Sequence of chain 1.D:
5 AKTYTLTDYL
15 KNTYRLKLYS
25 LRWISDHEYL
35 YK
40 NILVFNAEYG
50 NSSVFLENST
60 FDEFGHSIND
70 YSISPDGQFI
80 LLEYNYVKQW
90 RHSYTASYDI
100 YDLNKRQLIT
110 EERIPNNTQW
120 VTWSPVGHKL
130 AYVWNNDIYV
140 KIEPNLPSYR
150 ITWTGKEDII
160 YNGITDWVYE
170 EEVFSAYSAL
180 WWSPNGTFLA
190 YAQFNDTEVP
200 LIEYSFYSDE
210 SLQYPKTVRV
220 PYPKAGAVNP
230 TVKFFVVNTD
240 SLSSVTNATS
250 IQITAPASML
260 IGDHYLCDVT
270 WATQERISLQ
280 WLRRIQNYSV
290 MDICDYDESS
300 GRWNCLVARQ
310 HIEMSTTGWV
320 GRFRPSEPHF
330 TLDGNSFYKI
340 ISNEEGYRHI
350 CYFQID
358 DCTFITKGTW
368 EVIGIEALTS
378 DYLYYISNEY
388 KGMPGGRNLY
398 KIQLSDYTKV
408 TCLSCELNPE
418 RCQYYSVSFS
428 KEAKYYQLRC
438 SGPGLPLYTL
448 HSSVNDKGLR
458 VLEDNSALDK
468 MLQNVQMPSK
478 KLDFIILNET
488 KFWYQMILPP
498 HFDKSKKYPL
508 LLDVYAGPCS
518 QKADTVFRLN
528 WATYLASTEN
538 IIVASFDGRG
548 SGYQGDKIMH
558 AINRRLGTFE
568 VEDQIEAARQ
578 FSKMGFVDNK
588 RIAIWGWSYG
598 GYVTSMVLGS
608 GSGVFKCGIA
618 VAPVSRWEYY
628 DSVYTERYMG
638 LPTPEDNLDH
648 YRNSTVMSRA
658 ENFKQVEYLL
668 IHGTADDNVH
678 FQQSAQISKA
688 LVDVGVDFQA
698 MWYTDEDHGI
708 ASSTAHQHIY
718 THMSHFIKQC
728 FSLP

A protein and the small-molecule ligand that binds it are described below.
Small molecule (SMILES): N#Cc1ccccc1Cn1c(N2CCC[C@@H](N)C2)nc2ccccc2c1=O

Binding-site contacts:
Ligand atom N27 contacts residue THR216 of chain 1.D at 4.1 Å.
Ligand atom N27 contacts residue VAL217 of chain 1.D at 3.5 Å.
Ligand atom C3 contacts residue GLU156 of chain 1.D at 4.3 Å.
Ligand atom N27 contacts residue ARG218 of chain 1.D at 3.0 Å (salt-bridge).
Ligand atom C26 contacts residue THR216 of chain 1.D at 4.3 Å.
Ligand atom C7 contacts residue GLN88 of chain 1.D at 4.2 Å.
Ligand atom C2 contacts residue ASP157 of chain 1.D at 3.3 Å.
Ligand atom C16 contacts residue LYS215 of chain 1.D at 3.8 Å.
Ligand atom C26 contacts residue ARG218 of chain 1.D at 4.2 Å.
Ligand atom C23 contacts residue LYS215 of chain 1.D at 4.0 Å.
Ligand atom C24 contacts residue LYS215 of chain 1.D at 4.3 Å.
Ligand atom N1 contacts residue ASP157 of chain 1.D at 2.8 Å (salt-bridge).
Ligand atom C12 contacts residue PHE205 of chain 1.D at 4.2 Å (hydrophobic).
Ligand atom C12 contacts residue VAL217 of chain 1.D at 4.0 Å (hydrophobic).
Ligand atom C14 contacts residue VAL217 of chain 1.D at 4.1 Å (hydrophobic).
Ligand atom C11 contacts residue VAL217 of chain 1.D at 3.9 Å (hydrophobic).
Ligand atom C3 contacts residue ASP157 of chain 1.D at 3.3 Å.
Ligand atom C13 contacts residue PHE205 of chain 1.D at 3.7 Å (hydrophobic).
Ligand atom C11 contacts residue TRP89 of chain 1.D at 4.1 Å (hydrophobic).
Ligand atom C10 contacts residue GLN88 of chain 1.D at 4.0 Å.
Ligand atom C15 contacts residue VAL217 of chain 1.D at 4.0 Å (hydrophobic).
Ligand atom N1 contacts residue ARG218 of chain 1.D at 2.6 Å (salt-bridge).
Ligand atom C26 contacts residue VAL217 of chain 1.D at 4.2 Å (hydrophobic).
Ligand atom C5 contacts residue GLN88 of chain 1.D at 3.8 Å.
Ligand atom O17 contacts residue LYS215 of chain 1.D at 2.7 Å (salt-bridge).
Ligand atom C10 contacts residue VAL217 of chain 1.D at 3.9 Å (hydrophobic).
Ligand atom C4 contacts residue GLU156 of chain 1.D at 3.8 Å.
Ligand atom C22 contacts residue LYS215 of chain 1.D at 3.8 Å.
Ligand atom C14 contacts residue LYS215 of chain 1.D at 4.2 Å.
Ligand atom C21 contacts residue LYS215 of chain 1.D at 3.9 Å.
Ligand atom C11 contacts residue GLN88 of chain 1.D at 3.9 Å.
Ligand atom C2 contacts residue ARG218 of chain 1.D at 3.4 Å.
Ligand atom N9 contacts residue GLN88 of chain 1.D at 3.5 Å (h-bond).
Ligand atom C8 contacts residue GLN88 of chain 1.D at 4.3 Å.
Ligand atom C7 contacts residue ARG218 of chain 1.D at 3.8 Å.
Ligand atom N1 contacts residue VAL219 of chain 1.D at 3.9 Å.
Ligand atom C13 contacts residue VAL217 of chain 1.D at 4.1 Å (hydrophobic).
Ligand atom C24 contacts residue THR216 of chain 1.D at 3.8 Å.
Ligand atom N9 contacts residue VAL217 of chain 1.D at 4.0 Å.
Ligand atom C20 contacts residue LYS215 of chain 1.D at 4.3 Å.